Binding-site contacts:
Ligand atom O5 contacts residue ASN123 of chain 2.B at 2.4 Å (h-bond).
Ligand atom O7 contacts residue ASN123 of chain 2.B at 4.0 Å.
Ligand atom C7 contacts residue ASN123 of chain 2.B at 3.8 Å.
Ligand atom C5 contacts residue ASN123 of chain 2.B at 3.7 Å.
Ligand atom C3 contacts residue ASN123 of chain 2.B at 3.9 Å.
Ligand atom C1 contacts residue ASN123 of chain 2.B at 1.5 Å.
Ligand atom N2 contacts residue ASN123 of chain 2.B at 3.1 Å (h-bond).
Ligand atom C4 contacts residue ASN123 of chain 2.B at 4.3 Å.
Ligand atom C2 contacts residue ASN123 of chain 2.B at 2.6 Å.

This small molecule binds to this protein.
Small molecule (SMILES): CC(=O)N[C@@H]1[C@@H](O)[C@H](O)[C@@H](CO)O[C@H]1O

Sequence of chain 2.B:
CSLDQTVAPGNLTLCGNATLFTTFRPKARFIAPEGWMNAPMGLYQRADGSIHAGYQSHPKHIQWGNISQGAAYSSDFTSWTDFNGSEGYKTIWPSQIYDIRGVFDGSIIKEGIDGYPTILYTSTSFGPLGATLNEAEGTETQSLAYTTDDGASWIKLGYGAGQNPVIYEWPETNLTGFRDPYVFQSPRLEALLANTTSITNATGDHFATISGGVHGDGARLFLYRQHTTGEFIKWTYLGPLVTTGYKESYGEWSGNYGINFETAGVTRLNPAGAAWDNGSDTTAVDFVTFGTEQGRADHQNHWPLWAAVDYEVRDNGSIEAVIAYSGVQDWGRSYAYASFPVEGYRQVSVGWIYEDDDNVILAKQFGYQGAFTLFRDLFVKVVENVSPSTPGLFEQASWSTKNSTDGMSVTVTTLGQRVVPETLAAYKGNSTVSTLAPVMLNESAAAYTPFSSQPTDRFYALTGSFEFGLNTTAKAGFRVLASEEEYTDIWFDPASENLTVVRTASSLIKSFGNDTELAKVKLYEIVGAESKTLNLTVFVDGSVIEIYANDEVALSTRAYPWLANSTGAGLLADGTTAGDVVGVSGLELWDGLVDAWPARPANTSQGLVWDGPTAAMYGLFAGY